Binding-site contacts:
Ligand atom C contacts residue PRO27 of chain 1.B at 4.0 Å (hydrophobic).
Ligand atom OG1 contacts residue ALA30 of chain 1.B at 3.7 Å.
Ligand atom CB contacts residue ALA30 of chain 1.B at 3.8 Å (hydrophobic).
Ligand atom O contacts residue ASN125 of chain 1.A at 3.3 Å (h-bond).
Ligand atom C contacts residue ALA30 of chain 1.B at 3.9 Å (hydrophobic).
Ligand atom C contacts residue ASN125 of chain 1.A at 3.9 Å.
Ligand atom OXT contacts residue GLU29 of chain 1.B at 3.0 Å (salt-bridge).
Ligand atom OG1 contacts residue ILE126 of chain 1.A at 3.3 Å (h-bond).
Ligand atom CB contacts residue GLU29 of chain 1.B at 4.2 Å.
Ligand atom O contacts residue ILE126 of chain 1.A at 2.8 Å (h-bond).
Ligand atom O contacts residue PRO27 of chain 1.B at 3.6 Å.
Ligand atom CG2 contacts residue THR59 of chain 1.B at 3.7 Å.
Ligand atom O contacts residue LYS26 of chain 1.B at 3.6 Å.
Ligand atom OXT contacts residue PRO27 of chain 1.B at 4.0 Å.
Ligand atom OXT contacts residue ALA30 of chain 1.B at 2.8 Å (h-bond).
Ligand atom CA contacts residue ASP25 of chain 1.B at 3.9 Å.
Ligand atom CA contacts residue LYS26 of chain 1.B at 3.1 Å.
Ligand atom CG2 contacts residue ILE23 of chain 1.B at 3.9 Å (hydrophobic).
Ligand atom C contacts residue LYS26 of chain 1.B at 3.2 Å.
Ligand atom CG2 contacts residue SER24 of chain 1.B at 3.7 Å.
Ligand atom OG1 contacts residue GLN49 of chain 1.B at 2.7 Å (h-bond).
Ligand atom C contacts residue ILE126 of chain 1.A at 3.8 Å (hydrophobic).
Ligand atom CA contacts residue SER24 of chain 1.B at 4.2 Å.
Ligand atom OXT contacts residue LYS26 of chain 1.B at 3.5 Å (salt-bridge).
Ligand atom O contacts residue GLY28 of chain 1.B at 4.0 Å.
Ligand atom N contacts residue ASP25 of chain 1.B at 2.6 Å (salt-bridge).
Ligand atom O contacts residue VAL124 of chain 1.A at 4.1 Å.
Ligand atom CG2 contacts residue ASP25 of chain 1.B at 4.0 Å.
Ligand atom OXT contacts residue GLY28 of chain 1.B at 3.4 Å (h-bond).
Ligand atom CA contacts residue GLU29 of chain 1.B at 4.2 Å.
Ligand atom CG2 contacts residue GLN49 of chain 1.B at 3.4 Å.
Ligand atom CB contacts residue ILE126 of chain 1.A at 4.1 Å (hydrophobic).
Ligand atom C contacts residue GLY28 of chain 1.B at 3.9 Å.
Ligand atom N contacts residue ILE126 of chain 1.A at 2.8 Å (h-bond).
Ligand atom CB contacts residue GLN49 of chain 1.B at 3.6 Å.
Ligand atom N contacts residue ASN125 of chain 1.A at 2.7 Å (h-bond).
Ligand atom C contacts residue GLU29 of chain 1.B at 3.9 Å.
Ligand atom CA contacts residue ILE126 of chain 1.A at 3.9 Å (hydrophobic).
Ligand atom CA contacts residue ASN125 of chain 1.A at 3.6 Å.
Ligand atom N contacts residue LYS26 of chain 1.B at 3.7 Å.

Sequence of chain 1.B:
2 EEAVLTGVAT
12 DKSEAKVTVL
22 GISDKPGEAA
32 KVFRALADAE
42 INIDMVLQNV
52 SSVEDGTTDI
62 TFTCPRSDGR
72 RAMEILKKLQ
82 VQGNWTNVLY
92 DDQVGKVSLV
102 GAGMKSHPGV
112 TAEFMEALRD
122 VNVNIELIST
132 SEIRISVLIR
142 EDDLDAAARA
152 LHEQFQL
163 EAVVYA

Sequence of chain 1.A:
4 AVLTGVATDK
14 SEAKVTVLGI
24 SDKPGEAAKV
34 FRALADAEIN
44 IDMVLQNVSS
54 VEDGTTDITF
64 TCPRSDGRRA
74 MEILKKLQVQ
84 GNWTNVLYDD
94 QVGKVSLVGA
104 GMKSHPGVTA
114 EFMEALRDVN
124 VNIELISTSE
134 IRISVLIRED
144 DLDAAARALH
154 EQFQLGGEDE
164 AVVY

The protein below binds the small molecule below.
Small molecule (SMILES): C[C@@H](O)[C@H](N)C(=O)O